The small molecule below binds the protein below.
Small molecule (SMILES): O[C@@H]1[C@@H](O)[C@H](O[C@@H]2CO[C@@H](O[C@@H]3CO[C@@H](O[C@@H]4COC[C@H](O)[C@H]4O)[C@H](O)[C@H]3O)[C@H](O)[C@H]2O)OC[C@H]1O

Sequence of chain 1.A:
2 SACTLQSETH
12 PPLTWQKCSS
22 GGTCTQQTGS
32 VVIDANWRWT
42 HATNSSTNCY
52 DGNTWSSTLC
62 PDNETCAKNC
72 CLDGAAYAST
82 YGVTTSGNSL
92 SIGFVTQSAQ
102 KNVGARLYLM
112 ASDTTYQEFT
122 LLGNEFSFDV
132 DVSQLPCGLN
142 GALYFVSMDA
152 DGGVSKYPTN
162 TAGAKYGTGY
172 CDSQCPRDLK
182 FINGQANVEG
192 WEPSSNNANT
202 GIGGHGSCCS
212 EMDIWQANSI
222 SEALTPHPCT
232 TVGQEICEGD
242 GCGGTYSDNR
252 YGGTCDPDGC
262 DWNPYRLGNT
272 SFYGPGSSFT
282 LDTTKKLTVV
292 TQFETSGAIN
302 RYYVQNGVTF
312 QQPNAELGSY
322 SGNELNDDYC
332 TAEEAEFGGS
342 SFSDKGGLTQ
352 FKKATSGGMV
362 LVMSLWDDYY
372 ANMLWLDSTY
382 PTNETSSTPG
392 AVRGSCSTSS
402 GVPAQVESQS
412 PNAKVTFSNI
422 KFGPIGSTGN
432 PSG

Binding-site contacts:
Ligand atom O4 contacts residue TRP40 of chain 1.A at 3.5 Å.
Ligand atom O4 contacts residue TRP38 of chain 1.A at 4.2 Å.
Ligand atom C4 contacts residue TRP40 of chain 1.A at 3.9 Å (hydrophobic).
Ligand atom C5 contacts residue LYS181 of chain 1.A at 4.1 Å.
Ligand atom C4 contacts residue ASP179 of chain 1.A at 3.5 Å.
Ligand atom C3 contacts residue ASN37 of chain 1.A at 4.2 Å.
Ligand atom O2 contacts residue VAL104 of chain 1.A at 3.0 Å (h-bond).
Ligand atom O5 contacts residue ASN37 of chain 1.A at 3.4 Å (h-bond).
Ligand atom C3 contacts residue ASN103 of chain 1.A at 3.6 Å.
Ligand atom O4 contacts residue ASP179 of chain 1.A at 2.6 Å (salt-bridge).
Ligand atom C4 contacts residue THR201 of chain 1.A at 3.9 Å.
Ligand atom O4 contacts residue ASN37 of chain 1.A at 3.1 Å (h-bond).
Ligand atom O3 contacts residue ASN37 of chain 1.A at 3.3 Å (h-bond).
Ligand atom C1 contacts residue TRP38 of chain 1.A at 3.5 Å (hydrophobic).
Ligand atom O3 contacts residue TRP40 of chain 1.A at 3.8 Å.
Ligand atom O2 contacts residue TRP38 of chain 1.A at 3.6 Å (h-bond).
Ligand atom O5 contacts residue XYP2 of chain 1.C at 4.0 Å.
Ligand atom O5 contacts residue TRP38 of chain 1.A at 3.6 Å (h-bond).
Ligand atom C3 contacts residue ARG39 of chain 1.A at 4.1 Å.
Ligand atom C2 contacts residue TRP40 of chain 1.A at 3.9 Å (hydrophobic).
Ligand atom O2 contacts residue ASN103 of chain 1.A at 3.5 Å (h-bond).
Ligand atom C3 contacts residue TRP40 of chain 1.A at 4.0 Å (hydrophobic).
Ligand atom C1 contacts residue TRP40 of chain 1.A at 3.9 Å (hydrophobic).
Ligand atom C4 contacts residue ASN37 of chain 1.A at 4.1 Å.
Ligand atom C2 contacts residue TRP38 of chain 1.A at 3.7 Å (hydrophobic).
Ligand atom C5 contacts residue ASN37 of chain 1.A at 3.4 Å.
Ligand atom C2 contacts residue ASN103 of chain 1.A at 3.5 Å.
Ligand atom C4 contacts residue TRP38 of chain 1.A at 3.9 Å (hydrophobic).
Ligand atom O3 contacts residue LYS102 of chain 1.A at 3.9 Å.
Ligand atom O3 contacts residue ASN103 of chain 1.A at 2.7 Å (h-bond).
Ligand atom C2 contacts residue VAL104 of chain 1.A at 4.0 Å (hydrophobic).
Ligand atom O5 contacts residue TRP40 of chain 1.A at 3.3 Å.
Ligand atom C2 contacts residue THR201 of chain 1.A at 4.0 Å.
Ligand atom C5 contacts residue TYR82 of chain 1.A at 3.6 Å (hydrophobic).
Ligand atom C3 contacts residue TRP38 of chain 1.A at 4.0 Å (hydrophobic).
Ligand atom O3 contacts residue THR201 of chain 1.A at 4.0 Å.
Ligand atom C5 contacts residue ASP179 of chain 1.A at 3.9 Å.
Ligand atom C5 contacts residue TRP40 of chain 1.A at 4.0 Å (hydrophobic).
Ligand atom C5 contacts residue TRP38 of chain 1.A at 3.6 Å (hydrophobic).
Ligand atom C5 contacts residue XYP2 of chain 1.C at 3.8 Å.